Binding-site contacts:
Ligand atom C5 contacts residue ASN24 of chain 1.C at 3.6 Å.
Ligand atom C4 contacts residue ASN24 of chain 1.C at 4.2 Å.
Ligand atom C2 contacts residue ASN24 of chain 1.C at 2.7 Å.
Ligand atom N2 contacts residue ASN24 of chain 1.C at 3.4 Å (h-bond).
Ligand atom O6 contacts residue LYS23 of chain 1.C at 2.9 Å.
Ligand atom O5 contacts residue ASN24 of chain 1.C at 2.2 Å (h-bond).
Ligand atom C3 contacts residue ASN24 of chain 1.C at 4.0 Å.
Ligand atom C6 contacts residue LYS23 of chain 1.C at 3.6 Å.
Ligand atom C7 contacts residue ASN24 of chain 1.C at 4.2 Å.
Ligand atom C1 contacts residue ASN24 of chain 1.C at 1.4 Å.

The small molecule below binds the protein below.
Small molecule (SMILES): CC(=O)N[C@@H]1[C@@H](O)[C@H](O)[C@@H](CO)O[C@H]1O

Sequence of chain 1.C:
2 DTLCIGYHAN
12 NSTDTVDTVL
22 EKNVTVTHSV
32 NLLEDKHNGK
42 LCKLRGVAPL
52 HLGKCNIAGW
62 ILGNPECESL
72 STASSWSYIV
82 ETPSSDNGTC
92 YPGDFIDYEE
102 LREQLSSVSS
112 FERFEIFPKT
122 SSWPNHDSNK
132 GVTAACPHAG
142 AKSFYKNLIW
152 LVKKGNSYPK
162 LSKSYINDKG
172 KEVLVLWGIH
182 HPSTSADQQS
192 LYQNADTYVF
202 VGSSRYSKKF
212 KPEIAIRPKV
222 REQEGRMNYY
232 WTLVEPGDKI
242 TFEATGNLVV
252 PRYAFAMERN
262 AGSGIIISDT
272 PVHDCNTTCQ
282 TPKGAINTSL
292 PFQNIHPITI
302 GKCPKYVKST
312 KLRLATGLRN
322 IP